Sequence of chain 1.A:
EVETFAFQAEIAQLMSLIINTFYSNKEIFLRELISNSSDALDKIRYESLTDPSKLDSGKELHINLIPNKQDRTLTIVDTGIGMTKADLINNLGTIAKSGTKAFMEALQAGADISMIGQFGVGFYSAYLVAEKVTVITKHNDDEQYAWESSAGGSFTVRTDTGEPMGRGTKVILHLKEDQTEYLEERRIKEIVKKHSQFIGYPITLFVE

Binding-site contacts:
Ligand atom O23 contacts residue ASP93 of chain 1.A at 3.9 Å.
Ligand atom C3 contacts residue TYR139 of chain 1.A at 3.3 Å (hydrophobic).
Ligand atom N7 contacts residue PHE138 of chain 1.A at 3.8 Å.
Ligand atom C15 contacts residue MET98 of chain 1.A at 3.9 Å (hydrophobic).
Ligand atom N24 contacts residue MET98 of chain 1.A at 4.0 Å.
Ligand atom C1 contacts residue PHE138 of chain 1.A at 3.6 Å (hydrophobic).
Ligand atom C18 contacts residue MET98 of chain 1.A at 3.8 Å (hydrophobic).
Ligand atom O23 contacts residue ALA55 of chain 1.A at 3.2 Å.
Ligand atom C17 contacts residue MET98 of chain 1.A at 4.0 Å (hydrophobic).
Ligand atom N22 contacts residue ASN51 of chain 1.A at 3.8 Å.
Ligand atom C13 contacts residue MET98 of chain 1.A at 3.7 Å (hydrophobic).
Ligand atom C11 contacts residue PHE138 of chain 1.A at 3.7 Å (hydrophobic).
Ligand atom C12 contacts residue LEU103 of chain 1.A at 3.7 Å (hydrophobic).
Ligand atom C2 contacts residue PHE138 of chain 1.A at 3.7 Å (hydrophobic).
Ligand atom N22 contacts residue THR184 of chain 1.A at 4.0 Å.
Ligand atom C5 contacts residue GLY135 of chain 1.A at 3.7 Å.
Ligand atom C6 contacts residue PHE138 of chain 1.A at 3.7 Å (hydrophobic).
Ligand atom C10 contacts residue PHE138 of chain 1.A at 3.8 Å (hydrophobic).
Ligand atom C21 contacts residue ASP93 of chain 1.A at 3.8 Å.
Ligand atom C9 contacts residue LEU107 of chain 1.A at 3.8 Å (hydrophobic).
Ligand atom C4 contacts residue TYR139 of chain 1.A at 3.9 Å (hydrophobic).
Ligand atom O27 contacts residue ILE96 of chain 1.A at 4.0 Å.
Ligand atom C11 contacts residue TRP162 of chain 1.A at 3.2 Å (hydrophobic).
Ligand atom C8 contacts residue PHE138 of chain 1.A at 4.0 Å (hydrophobic).
Ligand atom C17 contacts residue ASN51 of chain 1.A at 4.0 Å.
Ligand atom C9 contacts residue PHE138 of chain 1.A at 3.6 Å (hydrophobic).
Ligand atom O14 contacts residue TYR139 of chain 1.A at 3.9 Å.
Ligand atom C28 contacts residue LYS58 of chain 1.A at 3.8 Å.
Ligand atom O23 contacts residue THR184 of chain 1.A at 3.6 Å (h-bond).
Ligand atom C19 contacts residue MET98 of chain 1.A at 3.6 Å (hydrophobic).
Ligand atom C12 contacts residue TRP162 of chain 1.A at 3.9 Å (hydrophobic).
Ligand atom C8 contacts residue LEU107 of chain 1.A at 3.8 Å (hydrophobic).
Ligand atom C20 contacts residue MET98 of chain 1.A at 3.5 Å (hydrophobic).
Ligand atom O27 contacts residue ALA55 of chain 1.A at 3.7 Å.
Ligand atom N22 contacts residue SER52 of chain 1.A at 3.7 Å.
Ligand atom C28 contacts residue ALA55 of chain 1.A at 3.9 Å (hydrophobic).
Ligand atom C16 contacts residue PHE138 of chain 1.A at 3.7 Å (hydrophobic).
Ligand atom N22 contacts residue ASP93 of chain 1.A at 2.8 Å (salt-bridge).
Ligand atom C18 contacts residue ASN51 of chain 1.A at 4.0 Å.
Ligand atom C21 contacts residue ASN51 of chain 1.A at 3.9 Å.

The protein below binds the small molecule below.
Small molecule (SMILES): COCCNc1cc(-n2c3c(c4ccccc42)C(=O)CCC3)ccc1C(N)=O